Binding-site contacts:
Ligand atom O5 contacts residue GLU176 of chain 1.B at 3.7 Å.
Ligand atom C1 contacts residue GLU177 of chain 1.B at 4.1 Å.
Ligand atom N2 contacts residue ASN197 of chain 1.B at 2.8 Å (h-bond).
Ligand atom O7 contacts residue ASN197 of chain 1.B at 2.7 Å (h-bond).
Ligand atom C6 contacts residue GLN236 of chain 1.B at 3.7 Å.
Ligand atom O6 contacts residue GLU177 of chain 1.B at 3.7 Å.
Ligand atom C5 contacts residue GLU177 of chain 1.B at 4.3 Å.
Ligand atom N2 contacts residue GLU176 of chain 1.B at 4.3 Å.
Ligand atom O7 contacts residue GLU176 of chain 1.B at 2.9 Å (salt-bridge).
Ligand atom O6 contacts residue GLN236 of chain 1.B at 4.2 Å.
Ligand atom O5 contacts residue ASN197 of chain 1.B at 2.4 Å (h-bond).
Ligand atom C2 contacts residue GLU198 of chain 1.B at 4.1 Å.
Ligand atom C5 contacts residue GLN236 of chain 1.B at 4.1 Å.
Ligand atom C1 contacts residue ILE178 of chain 1.B at 4.4 Å (hydrophobic).
Ligand atom N2 contacts residue GLU198 of chain 1.B at 3.1 Å (salt-bridge).
Ligand atom C5 contacts residue ILE178 of chain 1.B at 4.5 Å (hydrophobic).
Ligand atom C7 contacts residue GLU198 of chain 1.B at 3.7 Å.
Ligand atom C7 contacts residue ASN197 of chain 1.B at 2.9 Å.
Ligand atom C6 contacts residue GLU177 of chain 1.B at 3.8 Å.
Ligand atom O5 contacts residue GLU177 of chain 1.B at 3.3 Å.
Ligand atom C2 contacts residue ASN197 of chain 1.B at 2.3 Å.
Ligand atom C3 contacts residue ASN197 of chain 1.B at 3.7 Å.
Ligand atom O6 contacts residue LYS240 of chain 1.B at 3.9 Å.
Ligand atom C1 contacts residue GLU198 of chain 1.B at 4.4 Å.
Ligand atom C6 contacts residue ILE178 of chain 1.B at 4.1 Å (hydrophobic).
Ligand atom O6 contacts residue ILE178 of chain 1.B at 3.2 Å (h-bond).
Ligand atom C7 contacts residue GLU176 of chain 1.B at 3.9 Å.
Ligand atom O4 contacts residue GLN236 of chain 1.B at 3.5 Å (h-bond).
Ligand atom C8 contacts residue ASN197 of chain 1.B at 4.2 Å.
Ligand atom C3 contacts residue GLU198 of chain 1.B at 4.4 Å.
Ligand atom C1 contacts residue GLU176 of chain 1.B at 3.5 Å.
Ligand atom C5 contacts residue ASN197 of chain 1.B at 3.7 Å.
Ligand atom O5 contacts residue ILE178 of chain 1.B at 3.5 Å (h-bond).
Ligand atom C4 contacts residue ASN197 of chain 1.B at 4.2 Å.
Ligand atom C1 contacts residue ASN197 of chain 1.B at 1.4 Å.
Ligand atom C8 contacts residue GLU198 of chain 1.B at 3.5 Å.
Ligand atom C4 contacts residue GLN236 of chain 1.B at 4.5 Å.
Ligand atom C2 contacts residue GLU176 of chain 1.B at 3.8 Å.
Ligand atom O7 contacts residue GLU175 of chain 1.B at 4.1 Å.

The small molecule below binds the protein below.
Small molecule (SMILES): CC(=O)N[C@@H]1[C@@H](O)[C@H](O)[C@@H](CO)O[C@H]1O

Sequence of chain 1.B:
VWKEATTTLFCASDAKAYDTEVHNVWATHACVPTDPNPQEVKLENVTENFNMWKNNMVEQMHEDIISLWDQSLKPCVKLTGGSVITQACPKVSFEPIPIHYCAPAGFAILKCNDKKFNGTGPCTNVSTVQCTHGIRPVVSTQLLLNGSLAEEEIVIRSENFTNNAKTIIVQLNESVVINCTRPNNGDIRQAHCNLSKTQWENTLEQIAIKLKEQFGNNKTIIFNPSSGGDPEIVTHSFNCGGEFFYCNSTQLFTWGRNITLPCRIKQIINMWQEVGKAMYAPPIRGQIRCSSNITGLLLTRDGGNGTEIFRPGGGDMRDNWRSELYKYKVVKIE